Sequence of chain 1.C:
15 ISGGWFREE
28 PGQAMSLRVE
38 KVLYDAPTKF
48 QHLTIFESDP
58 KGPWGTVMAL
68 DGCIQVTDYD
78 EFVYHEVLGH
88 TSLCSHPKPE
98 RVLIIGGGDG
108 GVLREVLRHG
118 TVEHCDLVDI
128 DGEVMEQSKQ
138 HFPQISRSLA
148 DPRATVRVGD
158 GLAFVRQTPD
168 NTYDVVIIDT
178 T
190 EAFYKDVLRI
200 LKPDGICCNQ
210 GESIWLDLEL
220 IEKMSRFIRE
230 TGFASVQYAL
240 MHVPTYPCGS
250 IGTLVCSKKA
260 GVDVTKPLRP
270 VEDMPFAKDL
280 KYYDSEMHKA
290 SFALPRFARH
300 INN

The small molecule below binds the protein below.
Small molecule (SMILES): C[S@@H](CCCN)C[C@H]1O[C@@H](n2cnc3c(N)ncnc32)[C@H](O)[C@@H]1O

Binding-site contacts:
Ligand atom O2' contacts residue GLN48 of chain 1.C at 3.0 Å (h-bond).
Ligand atom O4' contacts residue GLY103 of chain 1.C at 3.6 Å.
Ligand atom N3 contacts residue VAL125 of chain 1.C at 3.7 Å.
Ligand atom O4' contacts residue THR177 of chain 1.C at 3.5 Å.
Ligand atom C4' contacts residue ASP126 of chain 1.C at 3.5 Å.
Ligand atom C2 contacts residue ILE127 of chain 1.C at 3.3 Å (hydrophobic).
Ligand atom CB contacts residue GLN72 of chain 1.C at 3.6 Å.
Ligand atom N6 contacts residue ASP157 of chain 1.C at 3.1 Å (salt-bridge).
Ligand atom CE contacts residue LEU67 of chain 1.C at 3.1 Å (hydrophobic).
Ligand atom C5' contacts residue THR177 of chain 1.C at 3.6 Å.
Ligand atom C4 contacts residue ILE127 of chain 1.C at 3.5 Å (hydrophobic).
Ligand atom O3' contacts residue VAL131 of chain 1.C at 3.5 Å.
Ligand atom C5' contacts residue ASP176 of chain 1.C at 3.6 Å.
Ligand atom N contacts residue ASP176 of chain 1.C at 3.0 Å (salt-bridge).
Ligand atom O2' contacts residue ASP126 of chain 1.C at 2.6 Å (salt-bridge).
Ligand atom O2' contacts residue ASP128 of chain 1.C at 3.4 Å.
Ligand atom C3' contacts residue ASP126 of chain 1.C at 3.5 Å.
Ligand atom N contacts residue ASP106 of chain 1.C at 2.6 Å (salt-bridge).
Ligand atom C5 contacts residue ILE127 of chain 1.C at 3.6 Å (hydrophobic).
Ligand atom CG contacts residue GLN72 of chain 1.C at 3.3 Å.
Ligand atom C4' contacts residue ASP176 of chain 1.C at 3.6 Å.
Ligand atom N contacts residue HIS82 of chain 1.C at 2.8 Å (h-bond).
Ligand atom C2 contacts residue GLY156 of chain 1.C at 3.7 Å.
Ligand atom CG contacts residue ASP176 of chain 1.C at 3.5 Å.
Ligand atom C2' contacts residue ASP126 of chain 1.C at 3.4 Å.
Ligand atom CA contacts residue ASP176 of chain 1.C at 3.4 Å.
Ligand atom C2 contacts residue VAL125 of chain 1.C at 3.4 Å (hydrophobic).
Ligand atom C8 contacts residue THR178 of chain 1.C at 3.4 Å.
Ligand atom CA contacts residue ASP106 of chain 1.C at 3.6 Å.
Ligand atom C5' contacts residue THR178 of chain 1.C at 3.6 Å.
Ligand atom C2' contacts residue GLN48 of chain 1.C at 3.6 Å.
Ligand atom N3 contacts residue GLY103 of chain 1.C at 3.4 Å.
Ligand atom N3 contacts residue ILE127 of chain 1.C at 3.2 Å (h-bond).
Ligand atom CA contacts residue TYR81 of chain 1.C at 3.5 Å (hydrophobic).
Ligand atom N1 contacts residue GLY158 of chain 1.C at 3.0 Å (h-bond).
Ligand atom CB contacts residue ASP106 of chain 1.C at 3.5 Å.
Ligand atom N3 contacts residue ASP126 of chain 1.C at 3.5 Å.
Ligand atom O3' contacts residue ASP126 of chain 1.C at 2.8 Å (salt-bridge).
Ligand atom C1' contacts residue ASP126 of chain 1.C at 3.3 Å.
Ligand atom O4' contacts residue ASP176 of chain 1.C at 3.5 Å (salt-bridge).